Binding-site contacts:
Ligand atom C2 contacts residue ASN234 of chain 1.B at 2.4 Å.
Ligand atom C6 contacts residue THR108 of chain 1.B at 4.3 Å.
Ligand atom C1 contacts residue ASN234 of chain 1.B at 1.4 Å.
Ligand atom C3 contacts residue ASN234 of chain 1.B at 3.8 Å.
Ligand atom O6 contacts residue THR236 of chain 1.B at 4.3 Å.
Ligand atom C5 contacts residue ASN234 of chain 1.B at 3.7 Å.
Ligand atom C7 contacts residue ASN234 of chain 1.B at 3.7 Å.
Ligand atom O6 contacts residue THR108 of chain 1.B at 3.3 Å.
Ligand atom N2 contacts residue ASN234 of chain 1.B at 2.8 Å (h-bond).
Ligand atom C4 contacts residue ASN234 of chain 1.B at 4.2 Å.
Ligand atom O5 contacts residue ASN234 of chain 1.B at 2.4 Å (h-bond).
Ligand atom O5 contacts residue THR108 of chain 1.B at 3.7 Å.
Ligand atom O7 contacts residue ASN234 of chain 1.B at 4.2 Å.

The protein below binds the small molecule below.
Small molecule (SMILES): CC(=O)N[C@H]1[C@H](O[C@H]2[C@H](O)[C@@H](NC(C)=O)CO[C@@H]2CO)O[C@H](CO)[C@@H](O)[C@@H]1O

Sequence of chain 1.B:
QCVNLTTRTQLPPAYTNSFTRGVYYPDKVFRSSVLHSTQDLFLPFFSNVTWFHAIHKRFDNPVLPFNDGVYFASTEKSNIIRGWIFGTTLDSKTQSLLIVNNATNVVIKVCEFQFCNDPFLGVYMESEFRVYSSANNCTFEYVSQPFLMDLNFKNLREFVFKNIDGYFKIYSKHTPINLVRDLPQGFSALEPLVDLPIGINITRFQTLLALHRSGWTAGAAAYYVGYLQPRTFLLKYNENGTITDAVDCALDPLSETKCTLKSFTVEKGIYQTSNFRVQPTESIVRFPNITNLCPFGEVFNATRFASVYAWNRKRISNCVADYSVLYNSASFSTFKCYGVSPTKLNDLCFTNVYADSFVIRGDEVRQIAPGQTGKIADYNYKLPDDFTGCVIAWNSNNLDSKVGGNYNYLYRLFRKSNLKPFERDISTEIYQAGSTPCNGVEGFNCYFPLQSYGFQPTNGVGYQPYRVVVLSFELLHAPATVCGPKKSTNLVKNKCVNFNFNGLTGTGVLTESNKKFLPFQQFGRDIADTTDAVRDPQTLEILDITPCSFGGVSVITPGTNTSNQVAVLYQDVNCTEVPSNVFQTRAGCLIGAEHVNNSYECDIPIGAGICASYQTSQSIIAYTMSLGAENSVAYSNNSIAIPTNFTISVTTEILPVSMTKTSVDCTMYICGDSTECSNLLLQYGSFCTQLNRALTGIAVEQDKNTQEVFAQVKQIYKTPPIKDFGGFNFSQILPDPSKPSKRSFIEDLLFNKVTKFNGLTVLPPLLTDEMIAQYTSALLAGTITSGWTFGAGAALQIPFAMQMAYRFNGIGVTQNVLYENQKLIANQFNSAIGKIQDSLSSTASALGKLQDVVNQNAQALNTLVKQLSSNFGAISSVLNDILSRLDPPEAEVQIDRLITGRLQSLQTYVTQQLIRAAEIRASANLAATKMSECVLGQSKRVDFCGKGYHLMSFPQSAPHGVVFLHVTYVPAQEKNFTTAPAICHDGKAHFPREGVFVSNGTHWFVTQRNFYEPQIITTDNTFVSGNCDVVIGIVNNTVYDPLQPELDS